Sequence of chain 1.B:
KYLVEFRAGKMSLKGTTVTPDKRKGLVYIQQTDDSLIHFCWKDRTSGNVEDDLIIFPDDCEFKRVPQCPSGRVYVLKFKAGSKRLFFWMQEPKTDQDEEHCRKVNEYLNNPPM

Binding-site contacts:
Ligand atom O2 contacts residue VAL92 of chain 1.B at 3.6 Å.
Ligand atom C14 contacts residue VAL37 of chain 1.B at 3.3 Å (hydrophobic).
Ligand atom C9 contacts residue CYS87 of chain 1.B at 2.2 Å (hydrophobic).
Ligand atom C3 contacts residue CYS87 of chain 1.B at 3.2 Å (hydrophobic).
Ligand atom C4 contacts residue CYS87 of chain 1.B at 3.7 Å (hydrophobic).
Ligand atom F1 contacts residue MET30 of chain 1.B at 3.2 Å.
Ligand atom C10 contacts residue CYS87 of chain 1.B at 3.2 Å (hydrophobic).
Ligand atom C11 contacts residue PRO88 of chain 1.B at 3.4 Å (hydrophobic).
Ligand atom C8 contacts residue CYS87 of chain 1.B at 3.4 Å (hydrophobic).
Ligand atom C13 contacts residue VAL37 of chain 1.B at 3.9 Å (hydrophobic).
Ligand atom C6 contacts residue PHE105 of chain 1.B at 3.3 Å (hydrophobic).
Ligand atom C18 contacts residue MET30 of chain 1.B at 3.8 Å (hydrophobic).
Ligand atom C20 contacts residue PRO39 of chain 1.B at 3.8 Å (hydrophobic).
Ligand atom N2 contacts residue VAL37 of chain 1.B at 3.2 Å.
Ligand atom C19 contacts residue PRO39 of chain 1.B at 3.7 Å (hydrophobic).
Ligand atom C16 contacts residue MET30 of chain 1.B at 3.8 Å (hydrophobic).
Ligand atom C23 contacts residue LYS41 of chain 1.B at 3.5 Å.
Ligand atom C2 contacts residue MET30 of chain 1.B at 3.9 Å (hydrophobic).
Ligand atom C7 contacts residue CYS87 of chain 1.B at 3.0 Å (hydrophobic).
Ligand atom C15 contacts residue VAL37 of chain 1.B at 3.6 Å (hydrophobic).
Ligand atom N1 contacts residue LEU32 of chain 1.B at 3.5 Å.
Ligand atom C21 contacts residue PRO39 of chain 1.B at 3.8 Å (hydrophobic).
Ligand atom C3 contacts residue LEU32 of chain 1.B at 3.7 Å (hydrophobic).
Ligand atom C2 contacts residue CYS87 of chain 1.B at 3.7 Å (hydrophobic).
Ligand atom C5 contacts residue PHE105 of chain 1.B at 3.4 Å (hydrophobic).
Ligand atom C19 contacts residue TRP107 of chain 1.B at 3.9 Å (hydrophobic).
Ligand atom N1 contacts residue VAL84 of chain 1.B at 3.7 Å.
Ligand atom C6 contacts residue LEU32 of chain 1.B at 3.7 Å (hydrophobic).
Ligand atom C10 contacts residue PRO88 of chain 1.B at 3.7 Å (hydrophobic).
Ligand atom C23 contacts residue PRO39 of chain 1.B at 3.6 Å (hydrophobic).
Ligand atom F1 contacts residue SER31 of chain 1.B at 3.8 Å.
Ligand atom F1 contacts residue LEU32 of chain 1.B at 3.8 Å.
Ligand atom C5 contacts residue LEU32 of chain 1.B at 3.2 Å (hydrophobic).
Ligand atom N1 contacts residue CYS87 of chain 1.B at 3.8 Å.
Ligand atom C1 contacts residue MET30 of chain 1.B at 3.8 Å (hydrophobic).
Ligand atom O1 contacts residue GLN86 of chain 1.B at 3.1 Å.
Ligand atom C2 contacts residue VAL37 of chain 1.B at 3.9 Å (hydrophobic).
Ligand atom C4 contacts residue LEU32 of chain 1.B at 3.2 Å (hydrophobic).
Ligand atom C12 contacts residue PRO88 of chain 1.B at 3.6 Å (hydrophobic).
Ligand atom C15 contacts residue CYS87 of chain 1.B at 3.4 Å (hydrophobic).

This protein binds this small molecule.
Small molecule (SMILES): COc1ccc(C(=O)Nc2cccc(C[C@H]3C(=O)Nc4ccc(F)cc43)c2)cc1